A small-molecule ligand and the protein it binds are described below.
Small molecule (SMILES): Cn1cnc2c(O)nc(N)nc21

Sequence of chain 1.D:
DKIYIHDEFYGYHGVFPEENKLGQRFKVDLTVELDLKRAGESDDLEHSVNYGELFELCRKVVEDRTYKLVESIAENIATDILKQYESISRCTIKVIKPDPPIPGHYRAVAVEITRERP

Binding-site contacts:
Ligand atom N4 contacts residue TYR56 of chain 1.D at 3.6 Å.
Ligand atom N8 contacts residue VAL75 of chain 1.C at 4.2 Å.
Ligand atom O7 contacts residue LYS73 of chain 1.C at 4.0 Å.
Ligand atom C3 contacts residue TYR56 of chain 1.D at 3.5 Å (hydrophobic).
Ligand atom C5 contacts residue VAL20 of chain 1.C at 3.9 Å (hydrophobic).
Ligand atom N8 contacts residue TYR56 of chain 1.D at 3.8 Å.
Ligand atom N2 contacts residue VAL20 of chain 1.C at 4.2 Å.
Ligand atom C12 contacts residue TYR56 of chain 1.D at 3.3 Å (hydrophobic).
Ligand atom C6 contacts residue TYR56 of chain 1.D at 3.7 Å (hydrophobic).
Ligand atom N10 contacts residue TYR56 of chain 1.D at 3.8 Å.
Ligand atom C5 contacts residue TYR56 of chain 1.D at 3.2 Å (hydrophobic).
Ligand atom C9 contacts residue GLU76 of chain 1.C at 3.8 Å.
Ligand atom C3 contacts residue VAL20 of chain 1.C at 3.5 Å (hydrophobic).
Ligand atom O7 contacts residue VAL75 of chain 1.C at 3.0 Å (h-bond).
Ligand atom N8 contacts residue GLU76 of chain 1.C at 2.9 Å (salt-bridge).
Ligand atom N10 contacts residue LEU50 of chain 1.D at 4.0 Å.
Ligand atom C1 contacts residue ASN55 of chain 1.D at 3.1 Å.
Ligand atom C5 contacts residue LEU74 of chain 1.C at 4.2 Å (hydrophobic).
Ligand atom N11 contacts residue LEU50 of chain 1.D at 3.5 Å.
Ligand atom N10 contacts residue VAL54 of chain 1.D at 2.6 Å (h-bond).
Ligand atom N11 contacts residue VAL54 of chain 1.D at 3.8 Å.
Ligand atom N10 contacts residue ILE7 of chain 1.D at 4.0 Å.
Ligand atom C6 contacts residue LEU74 of chain 1.C at 3.8 Å (hydrophobic).
Ligand atom N10 contacts residue GLU76 of chain 1.C at 3.2 Å (salt-bridge).
Ligand atom N8 contacts residue LEU50 of chain 1.D at 4.2 Å.
Ligand atom C9 contacts residue LEU50 of chain 1.D at 3.7 Å (hydrophobic).
Ligand atom C1 contacts residue TYR56 of chain 1.D at 3.9 Å (hydrophobic).
Ligand atom N2 contacts residue TYR56 of chain 1.D at 3.6 Å.
Ligand atom C12 contacts residue LEU50 of chain 1.D at 3.9 Å (hydrophobic).
Ligand atom C6 contacts residue GLU76 of chain 1.C at 3.5 Å.
Ligand atom O7 contacts residue GLU76 of chain 1.C at 3.2 Å (salt-bridge).
Ligand atom N4 contacts residue LYS102 of chain 1.C at 4.0 Å.
Ligand atom C6 contacts residue VAL75 of chain 1.C at 4.2 Å (hydrophobic).
Ligand atom O7 contacts residue LEU74 of chain 1.C at 3.2 Å.
Ligand atom C9 contacts residue TYR56 of chain 1.D at 3.5 Å (hydrophobic).
Ligand atom C9 contacts residue VAL54 of chain 1.D at 3.6 Å (hydrophobic).
Ligand atom N11 contacts residue TYR56 of chain 1.D at 3.2 Å (h-bond).
Ligand atom N4 contacts residue VAL20 of chain 1.C at 3.3 Å.
Ligand atom N10 contacts residue SER53 of chain 1.D at 4.1 Å.
Ligand atom N11 contacts residue ASN55 of chain 1.D at 3.9 Å.

Sequence of chain 1.C:
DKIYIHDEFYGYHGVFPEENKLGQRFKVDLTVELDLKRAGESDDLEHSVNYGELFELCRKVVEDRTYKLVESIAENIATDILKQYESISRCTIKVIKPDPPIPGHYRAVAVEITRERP